Sequence of chain 1.D:
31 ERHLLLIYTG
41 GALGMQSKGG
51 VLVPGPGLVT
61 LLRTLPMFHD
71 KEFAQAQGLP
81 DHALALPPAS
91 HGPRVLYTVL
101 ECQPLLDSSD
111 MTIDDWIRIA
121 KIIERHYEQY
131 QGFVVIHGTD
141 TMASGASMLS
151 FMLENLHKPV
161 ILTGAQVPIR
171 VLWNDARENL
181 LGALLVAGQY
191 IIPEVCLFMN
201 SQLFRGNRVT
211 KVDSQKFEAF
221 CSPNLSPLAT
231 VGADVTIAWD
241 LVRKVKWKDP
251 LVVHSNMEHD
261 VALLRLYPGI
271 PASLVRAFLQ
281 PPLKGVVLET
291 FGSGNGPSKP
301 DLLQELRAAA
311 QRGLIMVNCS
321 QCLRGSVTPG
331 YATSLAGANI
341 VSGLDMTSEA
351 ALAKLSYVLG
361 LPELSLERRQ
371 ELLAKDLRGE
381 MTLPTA

Binding-site contacts:
Ligand atom CB contacts residue TYR331 of chain 1.A at 3.6 Å (hydrophobic).
Ligand atom CB contacts residue THR139 of chain 1.D at 3.2 Å.
Ligand atom OD1 contacts residue ALA165 of chain 1.D at 3.6 Å (h-bond).
Ligand atom ND2 contacts residue TYR331 of chain 1.A at 3.2 Å (h-bond).
Ligand atom OD1 contacts residue ALA42 of chain 1.D at 3.2 Å (h-bond).
Ligand atom OD1 contacts residue GLY41 of chain 1.D at 4.2 Å.
Ligand atom ND2 contacts residue GLN166 of chain 1.D at 3.6 Å.
Ligand atom CG contacts residue TYR331 of chain 1.A at 3.7 Å (hydrophobic).
Ligand atom OXT contacts residue MET45 of chain 1.D at 3.6 Å.
Ligand atom O contacts residue GLY138 of chain 1.D at 3.2 Å.
Ligand atom CG contacts residue ALA165 of chain 1.D at 3.6 Å (hydrophobic).
Ligand atom OXT contacts residue GLY41 of chain 1.D at 3.4 Å.
Ligand atom CA contacts residue ASP107 of chain 1.D at 3.7 Å.
Ligand atom O contacts residue SER108 of chain 1.D at 2.5 Å (h-bond).
Ligand atom OXT contacts residue SER108 of chain 1.D at 2.9 Å (h-bond).
Ligand atom N contacts residue ASN295 of chain 1.A at 3.7 Å.
Ligand atom O contacts residue THR139 of chain 1.D at 3.1 Å (h-bond).
Ligand atom OD1 contacts residue GLY138 of chain 1.D at 3.4 Å.
Ligand atom OD1 contacts residue THR139 of chain 1.D at 2.9 Å (h-bond).
Ligand atom C contacts residue GLY138 of chain 1.D at 3.5 Å.
Ligand atom O contacts residue ASP140 of chain 1.D at 3.0 Å (salt-bridge).
Ligand atom OXT contacts residue ASP107 of chain 1.D at 3.5 Å.
Ligand atom CG contacts residue ALA42 of chain 1.D at 3.3 Å (hydrophobic).
Ligand atom ND2 contacts residue THR139 of chain 1.D at 3.0 Å (h-bond).
Ligand atom N contacts residue TYR331 of chain 1.A at 3.5 Å.
Ligand atom C contacts residue SER108 of chain 1.D at 3.5 Å.
Ligand atom CA contacts residue TYR331 of chain 1.A at 3.7 Å (hydrophobic).
Ligand atom ND2 contacts residue ALA42 of chain 1.D at 3.2 Å.
Ligand atom OXT contacts residue GLY138 of chain 1.D at 3.3 Å.
Ligand atom C contacts residue ASP140 of chain 1.D at 3.7 Å.
Ligand atom O contacts residue ASP107 of chain 1.D at 4.0 Å.
Ligand atom OXT contacts residue ALA42 of chain 1.D at 3.9 Å.
Ligand atom CB contacts residue ASP140 of chain 1.D at 3.5 Å.
Ligand atom N contacts residue ASP140 of chain 1.D at 2.7 Å (salt-bridge).
Ligand atom C contacts residue THR139 of chain 1.D at 3.8 Å.
Ligand atom CG contacts residue THR139 of chain 1.D at 2.9 Å.
Ligand atom ND2 contacts residue ALA165 of chain 1.D at 2.8 Å (h-bond).
Ligand atom N contacts residue ASP107 of chain 1.D at 2.9 Å (salt-bridge).
Ligand atom C contacts residue ASP107 of chain 1.D at 3.6 Å.
Ligand atom CA contacts residue ASP140 of chain 1.D at 3.6 Å.

Sequence of chain 1.A:
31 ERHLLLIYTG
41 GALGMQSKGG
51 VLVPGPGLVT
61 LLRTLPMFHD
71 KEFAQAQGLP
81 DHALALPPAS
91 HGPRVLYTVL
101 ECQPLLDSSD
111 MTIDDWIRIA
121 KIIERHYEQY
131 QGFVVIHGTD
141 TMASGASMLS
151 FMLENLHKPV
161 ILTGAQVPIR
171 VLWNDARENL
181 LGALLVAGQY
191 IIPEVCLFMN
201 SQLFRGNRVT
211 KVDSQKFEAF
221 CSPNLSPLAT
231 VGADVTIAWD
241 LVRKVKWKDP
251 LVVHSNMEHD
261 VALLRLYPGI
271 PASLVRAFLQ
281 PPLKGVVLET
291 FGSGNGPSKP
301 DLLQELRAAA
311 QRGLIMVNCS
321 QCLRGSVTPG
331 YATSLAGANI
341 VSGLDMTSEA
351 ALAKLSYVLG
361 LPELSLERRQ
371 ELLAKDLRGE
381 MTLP

The protein below binds the small molecule below.
Small molecule (SMILES): NC(=O)C[C@H](N)C(=O)O